Binding-site contacts:
Ligand atom O5 contacts residue ASN154 of chain 47.C at 4.1 Å.
Ligand atom O5 contacts residue THR156 of chain 47.C at 4.0 Å.
Ligand atom C8 contacts residue ASN154 of chain 47.C at 2.3 Å.
Ligand atom O6 contacts residue THR156 of chain 47.C at 2.7 Å (h-bond).
Ligand atom O7 contacts residue GLY150 of chain 47.C at 4.2 Å.
Ligand atom O7 contacts residue VAL153 of chain 47.C at 4.1 Å.
Ligand atom C2 contacts residue ASN154 of chain 47.C at 3.6 Å.
Ligand atom N2 contacts residue ASN154 of chain 47.C at 3.2 Å (h-bond).
Ligand atom C6 contacts residue THR156 of chain 47.C at 3.7 Å.
Ligand atom C1 contacts residue THR156 of chain 47.C at 4.2 Å.
Ligand atom C7 contacts residue ASN154 of chain 47.C at 2.2 Å.
Ligand atom O7 contacts residue ASN154 of chain 47.C at 2.1 Å (h-bond).
Ligand atom C1 contacts residue ASN154 of chain 47.C at 3.0 Å.
Ligand atom C5 contacts residue THR156 of chain 47.C at 4.1 Å.

Sequence of chain 47.C:
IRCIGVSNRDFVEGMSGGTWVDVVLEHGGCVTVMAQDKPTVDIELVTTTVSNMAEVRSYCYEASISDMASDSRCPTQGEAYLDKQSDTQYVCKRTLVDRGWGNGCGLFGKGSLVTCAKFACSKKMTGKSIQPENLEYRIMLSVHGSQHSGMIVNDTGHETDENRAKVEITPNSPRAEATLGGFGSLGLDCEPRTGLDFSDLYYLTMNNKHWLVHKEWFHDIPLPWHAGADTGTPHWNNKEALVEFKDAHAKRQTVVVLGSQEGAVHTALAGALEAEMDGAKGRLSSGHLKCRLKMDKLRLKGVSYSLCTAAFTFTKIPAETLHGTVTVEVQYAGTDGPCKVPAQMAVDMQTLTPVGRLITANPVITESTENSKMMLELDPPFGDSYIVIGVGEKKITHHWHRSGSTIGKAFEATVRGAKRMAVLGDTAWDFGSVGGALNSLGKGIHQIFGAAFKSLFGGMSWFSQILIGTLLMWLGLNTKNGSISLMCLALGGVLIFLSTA

A small-molecule ligand and the protein it binds are described below.
Small molecule (SMILES): CC(=O)N[C@H]1[C@H](O[C@H]2[C@H](O)[C@@H](NC(C)=O)CO[C@@H]2CO)O[C@H](CO)[C@@H](O)[C@@H]1O